A protein and the small-molecule ligand that binds it are described below.
Small molecule (SMILES): CC(=O)N[C@@H]1[C@@H](O)[C@H](O)[C@@H](CO)O[C@H]1O

Binding-site contacts:
Ligand atom N2 contacts residue GLU104 of chain 1.C at 3.7 Å.
Ligand atom N2 contacts residue ASN105 of chain 1.C at 3.1 Å (h-bond).
Ligand atom O7 contacts residue ASN105 of chain 1.C at 4.5 Å.
Ligand atom C7 contacts residue ASP102 of chain 1.C at 3.6 Å.
Ligand atom C3 contacts residue GLU104 of chain 1.C at 4.2 Å.
Ligand atom C8 contacts residue ASP102 of chain 1.C at 3.1 Å.
Ligand atom C6 contacts residue HIS161 of chain 1.C at 4.1 Å.
Ligand atom C1 contacts residue ASN105 of chain 1.C at 1.5 Å.
Ligand atom C1 contacts residue GLU104 of chain 1.C at 4.0 Å.
Ligand atom N2 contacts residue ASP102 of chain 1.C at 3.5 Å (salt-bridge).
Ligand atom C3 contacts residue ASN105 of chain 1.C at 3.9 Å.
Ligand atom C2 contacts residue GLU104 of chain 1.C at 4.2 Å.
Ligand atom C1 contacts residue HIS161 of chain 1.C at 4.0 Å.
Ligand atom O5 contacts residue ASN105 of chain 1.C at 2.4 Å (h-bond).
Ligand atom C5 contacts residue HIS161 of chain 1.C at 4.3 Å.
Ligand atom O5 contacts residue HIS161 of chain 1.C at 3.1 Å (h-bond).
Ligand atom C8 contacts residue SER223 of chain 1.C at 4.3 Å.
Ligand atom C4 contacts residue ASN105 of chain 1.C at 4.3 Å.
Ligand atom C7 contacts residue ASN105 of chain 1.C at 4.0 Å.
Ligand atom C2 contacts residue ASN105 of chain 1.C at 2.6 Å.
Ligand atom C5 contacts residue ASN105 of chain 1.C at 3.7 Å.

Sequence of chain 1.C:
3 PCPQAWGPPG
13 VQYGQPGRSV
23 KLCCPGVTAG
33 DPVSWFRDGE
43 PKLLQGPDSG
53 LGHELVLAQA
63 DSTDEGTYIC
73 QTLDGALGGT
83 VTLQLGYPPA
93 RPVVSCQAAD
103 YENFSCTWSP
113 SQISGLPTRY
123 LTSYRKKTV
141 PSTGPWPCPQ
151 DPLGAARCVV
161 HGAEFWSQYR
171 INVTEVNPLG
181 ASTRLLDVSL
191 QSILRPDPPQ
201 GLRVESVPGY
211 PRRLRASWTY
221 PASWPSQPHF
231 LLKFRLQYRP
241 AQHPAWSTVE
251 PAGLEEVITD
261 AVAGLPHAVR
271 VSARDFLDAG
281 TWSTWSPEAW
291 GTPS